A protein and the small-molecule ligand that binds it are described below.
Small molecule (SMILES): CC(O)(O)CCC[N+](C)(C)C

Sequence of chain 2.A:
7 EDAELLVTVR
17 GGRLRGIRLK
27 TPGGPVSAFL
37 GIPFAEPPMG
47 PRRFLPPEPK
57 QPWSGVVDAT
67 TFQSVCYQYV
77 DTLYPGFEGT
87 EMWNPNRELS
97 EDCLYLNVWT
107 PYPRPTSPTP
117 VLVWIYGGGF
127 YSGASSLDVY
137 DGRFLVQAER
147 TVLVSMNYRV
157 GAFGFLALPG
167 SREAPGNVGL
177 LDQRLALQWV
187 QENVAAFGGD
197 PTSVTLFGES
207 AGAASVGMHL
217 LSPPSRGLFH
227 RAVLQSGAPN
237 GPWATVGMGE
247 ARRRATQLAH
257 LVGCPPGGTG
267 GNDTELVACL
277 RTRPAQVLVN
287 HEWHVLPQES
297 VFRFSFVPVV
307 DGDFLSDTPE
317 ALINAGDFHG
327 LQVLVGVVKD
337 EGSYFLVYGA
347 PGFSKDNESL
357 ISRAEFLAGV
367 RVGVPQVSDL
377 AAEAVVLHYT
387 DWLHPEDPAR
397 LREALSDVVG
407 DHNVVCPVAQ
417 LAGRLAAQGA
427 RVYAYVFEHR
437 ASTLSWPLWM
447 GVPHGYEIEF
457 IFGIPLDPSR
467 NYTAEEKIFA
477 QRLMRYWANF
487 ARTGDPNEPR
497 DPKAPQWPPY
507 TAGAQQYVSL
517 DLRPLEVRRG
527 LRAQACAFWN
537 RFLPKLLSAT

Binding-site contacts:
Ligand atom C3 contacts residue SER206 of chain 2.A at 3.3 Å.
Ligand atom O7 contacts residue GLY123 of chain 2.A at 3.7 Å.
Ligand atom C10 contacts residue HIS450 of chain 2.A at 4.0 Å.
Ligand atom C5 contacts residue HIS450 of chain 2.A at 3.5 Å.
Ligand atom C3 contacts residue GLY125 of chain 2.A at 4.2 Å.
Ligand atom C10 contacts residue GLU205 of chain 2.A at 3.9 Å.
Ligand atom C9 contacts residue GLY124 of chain 2.A at 3.9 Å.
Ligand atom C3 contacts residue GLY123 of chain 2.A at 4.3 Å.
Ligand atom C5 contacts residue GLY125 of chain 2.A at 3.6 Å.
Ligand atom N1 contacts residue TRP89 of chain 2.A at 4.2 Å.
Ligand atom C4 contacts residue SER206 of chain 2.A at 2.5 Å.
Ligand atom C9 contacts residue GLY123 of chain 2.A at 4.1 Å.
Ligand atom C6 contacts residue TRP239 of chain 2.A at 4.0 Å (hydrophobic).
Ligand atom O7 contacts residue GLY124 of chain 2.A at 2.8 Å (h-bond).
Ligand atom C10 contacts residue TRP89 of chain 2.A at 4.1 Å (hydrophobic).
Ligand atom C6 contacts residue SER206 of chain 2.A at 2.4 Å.
Ligand atom C6 contacts residue PHE300 of chain 2.A at 3.8 Å (hydrophobic).
Ligand atom C6 contacts residue ALA207 of chain 2.A at 3.9 Å (hydrophobic).
Ligand atom C2 contacts residue HIS450 of chain 2.A at 4.2 Å.
Ligand atom O7 contacts residue ALA207 of chain 2.A at 2.8 Å (h-bond).
Ligand atom C5 contacts residue SER206 of chain 2.A at 1.4 Å.
Ligand atom O7 contacts residue GLY125 of chain 2.A at 2.8 Å (h-bond).
Ligand atom C3 contacts residue GLY124 of chain 2.A at 3.5 Å.
Ligand atom C3 contacts residue HIS450 of chain 2.A at 3.9 Å.
Ligand atom C6 contacts residue GLY125 of chain 2.A at 3.5 Å.
Ligand atom C4 contacts residue PHE341 of chain 2.A at 4.3 Å (hydrophobic).
Ligand atom C9 contacts residue TRP89 of chain 2.A at 3.8 Å (hydrophobic).
Ligand atom C5 contacts residue GLY124 of chain 2.A at 4.0 Å.
Ligand atom C4 contacts residue GLY124 of chain 2.A at 4.2 Å.
Ligand atom C3 contacts residue GLU205 of chain 2.A at 4.2 Å.
Ligand atom C2 contacts residue GLY124 of chain 2.A at 4.3 Å.
Ligand atom C4 contacts residue HIS450 of chain 2.A at 3.3 Å.
Ligand atom C10 contacts residue GLY451 of chain 2.A at 4.2 Å.
Ligand atom C6 contacts residue PHE298 of chain 2.A at 3.8 Å (hydrophobic).
Ligand atom C6 contacts residue HIS450 of chain 2.A at 4.4 Å.
Ligand atom C4 contacts residue GLY125 of chain 2.A at 4.0 Å.
Ligand atom C8 contacts residue TRP89 of chain 2.A at 3.4 Å (hydrophobic).
Ligand atom O7 contacts residue SER206 of chain 2.A at 2.3 Å (h-bond).
Ligand atom C8 contacts residue TYR340 of chain 2.A at 4.0 Å (hydrophobic).
Ligand atom C5 contacts residue ALA207 of chain 2.A at 3.4 Å (hydrophobic).